A small-molecule ligand and the protein it binds are described below.
Small molecule (SMILES): OC[C@H]1O[C@H](O[C@@H]2[C@@H](O[C@@H]3CO[C@H](CO)[C@@H](O)[C@@H]3O)O[C@H](CO)[C@@H](O)[C@@H]2O)[C@@H](O)[C@@H](O)[C@@H]1O

Sequence of chain 1.E:
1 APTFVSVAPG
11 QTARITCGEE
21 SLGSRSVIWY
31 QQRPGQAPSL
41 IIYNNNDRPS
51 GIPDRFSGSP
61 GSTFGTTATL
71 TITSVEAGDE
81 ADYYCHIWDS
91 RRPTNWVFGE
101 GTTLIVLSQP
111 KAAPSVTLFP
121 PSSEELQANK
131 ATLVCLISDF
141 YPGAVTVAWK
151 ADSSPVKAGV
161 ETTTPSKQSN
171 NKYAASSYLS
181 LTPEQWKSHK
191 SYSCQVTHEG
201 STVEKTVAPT

Binding-site contacts:
Ligand atom C4 contacts residue SER62 of chain 1.E at 3.7 Å.
Ligand atom C2 contacts residue BMA3 of chain 1.M at 2.4 Å.
Ligand atom O5 contacts residue PRO60 of chain 1.E at 4.3 Å.
Ligand atom C1 contacts residue ILE104 of chain 1.D at 4.1 Å (hydrophobic).
Ligand atom O6 contacts residue ASN44 of chain 1.E at 3.9 Å.
Ligand atom C1 contacts residue PRO60 of chain 1.E at 4.0 Å (hydrophobic).
Ligand atom O3 contacts residue SER62 of chain 1.E at 3.7 Å.
Ligand atom O6 contacts residue ARG103 of chain 1.D at 3.3 Å (salt-bridge).
Ligand atom C6 contacts residue ASN44 of chain 1.E at 4.0 Å.
Ligand atom C6 contacts residue TYR105 of chain 1.D at 3.8 Å (hydrophobic).
Ligand atom O4 contacts residue SER62 of chain 1.E at 3.6 Å.
Ligand atom O5 contacts residue TYR105 of chain 1.D at 4.2 Å.
Ligand atom C4 contacts residue ARG103 of chain 1.D at 3.6 Å.
Ligand atom O2 contacts residue BMA3 of chain 1.M at 3.8 Å.
Ligand atom C3 contacts residue ARG103 of chain 1.D at 3.4 Å.
Ligand atom O2 contacts residue PRO60 of chain 1.E at 3.8 Å.
Ligand atom O5 contacts residue ILE104 of chain 1.D at 3.7 Å.
Ligand atom C3 contacts residue SER62 of chain 1.E at 4.3 Å.
Ligand atom O4 contacts residue ASN44 of chain 1.E at 2.8 Å (h-bond).
Ligand atom O3 contacts residue BMA3 of chain 1.M at 3.7 Å.
Ligand atom O6 contacts residue SER24 of chain 1.E at 3.3 Å.
Ligand atom C1 contacts residue ARG103 of chain 1.D at 4.2 Å.
Ligand atom O2 contacts residue ARG103 of chain 1.D at 4.0 Å.
Ligand atom O6 contacts residue TYR105 of chain 1.D at 3.8 Å.
Ligand atom C1 contacts residue BMA3 of chain 1.M at 2.2 Å.
Ligand atom O4 contacts residue ARG103 of chain 1.D at 2.8 Å (salt-bridge).
Ligand atom C4 contacts residue ASN44 of chain 1.E at 3.9 Å.
Ligand atom O5 contacts residue ARG103 of chain 1.D at 3.4 Å (salt-bridge).
Ligand atom C2 contacts residue SER62 of chain 1.E at 4.3 Å.
Ligand atom C5 contacts residue ARG103 of chain 1.D at 3.6 Å.
Ligand atom O3 contacts residue GLY61 of chain 1.E at 3.2 Å (h-bond).
Ligand atom O2 contacts residue SER62 of chain 1.E at 4.4 Å.
Ligand atom O6 contacts residue SER62 of chain 1.E at 4.3 Å.
Ligand atom C6 contacts residue ARG103 of chain 1.D at 3.7 Å.
Ligand atom C4 contacts residue BMA3 of chain 1.M at 3.7 Å.
Ligand atom C5 contacts residue BMA3 of chain 1.M at 3.5 Å.
Ligand atom O3 contacts residue ARG103 of chain 1.D at 3.9 Å.
Ligand atom C3 contacts residue BMA3 of chain 1.M at 2.6 Å.
Ligand atom O3 contacts residue PRO60 of chain 1.E at 3.9 Å.
Ligand atom O5 contacts residue BMA3 of chain 1.M at 3.1 Å.

Sequence of chain 1.D:
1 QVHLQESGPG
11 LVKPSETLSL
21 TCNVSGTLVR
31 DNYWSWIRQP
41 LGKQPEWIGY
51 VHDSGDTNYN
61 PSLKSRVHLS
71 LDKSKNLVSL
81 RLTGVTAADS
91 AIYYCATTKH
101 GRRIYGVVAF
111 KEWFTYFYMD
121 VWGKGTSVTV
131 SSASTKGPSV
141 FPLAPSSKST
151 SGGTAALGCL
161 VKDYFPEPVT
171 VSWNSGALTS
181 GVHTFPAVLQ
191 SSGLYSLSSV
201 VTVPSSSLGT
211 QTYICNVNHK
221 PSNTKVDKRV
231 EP